Sequence of chain 3.A:
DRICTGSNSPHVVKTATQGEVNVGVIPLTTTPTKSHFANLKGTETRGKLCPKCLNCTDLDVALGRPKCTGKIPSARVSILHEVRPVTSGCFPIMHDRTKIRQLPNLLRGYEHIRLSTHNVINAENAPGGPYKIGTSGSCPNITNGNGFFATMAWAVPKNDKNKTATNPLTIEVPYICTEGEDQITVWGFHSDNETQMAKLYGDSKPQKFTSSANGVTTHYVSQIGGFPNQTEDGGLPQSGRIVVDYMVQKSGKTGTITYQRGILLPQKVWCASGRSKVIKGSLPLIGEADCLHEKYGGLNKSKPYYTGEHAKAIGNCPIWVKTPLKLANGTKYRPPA

This small molecule binds to this protein.
Small molecule (SMILES): CC(=O)N[C@H]1[C@H](O[C@H]2[C@H](O)[C@@H](NC(C)=O)CO[C@@H]2CO)O[C@H](CO)[C@@H](O)[C@@H]1O

Binding-site contacts:
Ligand atom C5 contacts residue ASN304 of chain 3.A at 3.6 Å.
Ligand atom N2 contacts residue GLU292 of chain 3.A at 3.6 Å (salt-bridge).
Ligand atom C2 contacts residue ASN304 of chain 3.A at 2.2 Å.
Ligand atom O3 contacts residue GLU292 of chain 3.A at 3.8 Å.
Ligand atom O5 contacts residue ASN304 of chain 3.A at 2.3 Å (h-bond).
Ligand atom C3 contacts residue GLU292 of chain 3.A at 3.4 Å.
Ligand atom C1 contacts residue ASN304 of chain 3.A at 1.4 Å.
Ligand atom C7 contacts residue ASN304 of chain 3.A at 3.1 Å.
Ligand atom C7 contacts residue GLU292 of chain 3.A at 4.1 Å.
Ligand atom N2 contacts residue ASN304 of chain 3.A at 2.7 Å (h-bond).
Ligand atom C8 contacts residue GLU292 of chain 3.A at 3.5 Å.
Ligand atom O7 contacts residue ASN304 of chain 3.A at 3.8 Å.
Ligand atom C3 contacts residue ASN304 of chain 3.A at 3.6 Å.
Ligand atom C8 contacts residue ASN304 of chain 3.A at 3.4 Å.
Ligand atom C2 contacts residue GLU292 of chain 3.A at 3.9 Å.
Ligand atom O7 contacts residue GLU292 of chain 3.A at 3.8 Å.
Ligand atom C4 contacts residue ASN304 of chain 3.A at 4.1 Å.
Ligand atom C1 contacts residue GLU292 of chain 3.A at 4.1 Å.